The small molecule below binds the protein below.
Small molecule (SMILES): COC(=O)N1CCC(Oc2cccc([C@@H](CC#N)Nc3nc4n(n3)C(=O)CC(C)=N4)c2)CC1

Sequence of chain 10.B:
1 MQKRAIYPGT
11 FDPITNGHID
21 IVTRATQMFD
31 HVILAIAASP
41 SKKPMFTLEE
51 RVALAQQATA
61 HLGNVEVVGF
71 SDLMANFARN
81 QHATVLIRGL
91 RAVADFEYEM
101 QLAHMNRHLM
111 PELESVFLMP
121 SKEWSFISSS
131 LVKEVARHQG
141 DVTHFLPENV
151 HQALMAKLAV

Sequence of chain 2.B:
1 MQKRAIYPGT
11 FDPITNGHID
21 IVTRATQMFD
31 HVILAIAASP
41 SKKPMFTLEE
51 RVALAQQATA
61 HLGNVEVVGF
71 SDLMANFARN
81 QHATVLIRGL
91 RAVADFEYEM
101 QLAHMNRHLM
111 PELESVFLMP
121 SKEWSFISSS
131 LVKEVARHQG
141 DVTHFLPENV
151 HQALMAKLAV

Binding-site contacts:
Ligand atom C8 contacts residue ALA37 of chain 10.B at 3.6 Å (hydrophobic).
Ligand atom N2 contacts residue ASP72 of chain 10.B at 3.0 Å (salt-bridge).
Ligand atom C13 contacts residue ASP72 of chain 10.B at 3.7 Å.
Ligand atom C14 contacts residue SER71 of chain 10.B at 3.4 Å.
Ligand atom N3 contacts residue HIS138 of chain 2.B at 3.5 Å (h-bond).
Ligand atom C2 contacts residue MET74 of chain 10.B at 3.7 Å (hydrophobic).
Ligand atom C5 contacts residue ARG88 of chain 10.B at 3.5 Å.
Ligand atom C8 contacts residue THR10 of chain 10.B at 3.7 Å.
Ligand atom C15 contacts residue SER71 of chain 10.B at 3.7 Å.
Ligand atom C15 contacts residue PHE70 of chain 10.B at 3.7 Å (hydrophobic).
Ligand atom C1 contacts residue MET74 of chain 10.B at 3.8 Å (hydrophobic).
Ligand atom C21 contacts residue LEU73 of chain 10.B at 3.7 Å (hydrophobic).
Ligand atom N6 contacts residue LEU73 of chain 10.B at 3.4 Å.
Ligand atom C9 contacts residue ALA37 of chain 10.B at 3.8 Å (hydrophobic).
Ligand atom N1 contacts residue ALA38 of chain 10.B at 3.5 Å (h-bond).
Ligand atom C7 contacts residue ALA37 of chain 10.B at 3.7 Å (hydrophobic).
Ligand atom N1 contacts residue SER39 of chain 10.B at 2.9 Å (h-bond).
Ligand atom C12 contacts residue ALA37 of chain 10.B at 3.8 Å (hydrophobic).
Ligand atom C20 contacts residue ASN106 of chain 10.B at 3.6 Å.
Ligand atom C14 contacts residue ASP72 of chain 10.B at 3.2 Å.
Ligand atom C14 contacts residue PHE70 of chain 10.B at 3.8 Å (hydrophobic).
Ligand atom C13 contacts residue HIS138 of chain 2.B at 3.7 Å.
Ligand atom C16 contacts residue MET74 of chain 10.B at 3.8 Å (hydrophobic).
Ligand atom N2 contacts residue LEU73 of chain 10.B at 3.8 Å.
Ligand atom O1 contacts residue ASN106 of chain 10.B at 3.2 Å (h-bond).
Ligand atom O1 contacts residue MET74 of chain 10.B at 3.8 Å.
Ligand atom N5 contacts residue LEU73 of chain 10.B at 3.6 Å.
Ligand atom N6 contacts residue MET74 of chain 10.B at 2.8 Å (h-bond).
Ligand atom C21 contacts residue MET74 of chain 10.B at 3.9 Å (hydrophobic).
Ligand atom C contacts residue ASN106 of chain 10.B at 3.5 Å.
Ligand atom C contacts residue ARG88 of chain 10.B at 3.6 Å.
Ligand atom C6 contacts residue PRO8 of chain 10.B at 3.8 Å (hydrophobic).
Ligand atom O3 contacts residue GLU134 of chain 2.B at 3.6 Å.
Ligand atom C6 contacts residue ARG88 of chain 10.B at 3.6 Å.
Ligand atom O1 contacts residue LEU102 of chain 10.B at 3.6 Å.
Ligand atom N2 contacts residue MET74 of chain 10.B at 3.8 Å.
Ligand atom C20 contacts residue VAL135 of chain 2.B at 3.8 Å (hydrophobic).
Ligand atom O contacts residue ARG88 of chain 10.B at 3.5 Å (salt-bridge).
Ligand atom C16 contacts residue HIS138 of chain 2.B at 3.9 Å.
Ligand atom C1 contacts residue LEU102 of chain 10.B at 3.8 Å (hydrophobic).